Binding-site contacts:
Ligand atom C5 contacts residue VAL106 of chain 1.A at 3.9 Å (hydrophobic).
Ligand atom C3 contacts residue VAL106 of chain 1.A at 3.9 Å (hydrophobic).
Ligand atom C1 contacts residue LEU100 of chain 1.A at 3.9 Å (hydrophobic).
Ligand atom C3 contacts residue LEU100 of chain 1.A at 4.2 Å (hydrophobic).
Ligand atom C6 contacts residue TYR318 of chain 1.A at 3.8 Å (hydrophobic).
Ligand atom CH contacts residue TYR188 of chain 1.A at 3.8 Å (hydrophobic).
Ligand atom CI contacts residue VAL179 of chain 1.A at 3.4 Å (hydrophobic).
Ligand atom S contacts residue LYS101 of chain 1.A at 2.9 Å (salt-bridge).
Ligand atom OA contacts residue TYR188 of chain 1.A at 3.3 Å.
Ligand atom CE contacts residue TRP229 of chain 1.A at 4.0 Å (hydrophobic).
Ligand atom CA contacts residue VAL106 of chain 1.A at 4.0 Å (hydrophobic).
Ligand atom C2 contacts residue LEU100 of chain 1.A at 3.7 Å (hydrophobic).
Ligand atom CL4 contacts residue PHE227 of chain 1.A at 3.2 Å.
Ligand atom C5 contacts residue PRO236 of chain 1.A at 3.8 Å (hydrophobic).
Ligand atom S contacts residue LYS103 of chain 1.A at 3.4 Å.
Ligand atom CE contacts residue TYR188 of chain 1.A at 3.0 Å (hydrophobic).
Ligand atom CH contacts residue VAL179 of chain 1.A at 4.0 Å (hydrophobic).
Ligand atom CG contacts residue LEU100 of chain 1.A at 3.8 Å (hydrophobic).
Ligand atom N contacts residue LYS103 of chain 1.A at 4.0 Å.
Ligand atom CI contacts residue GLU138 of chain 1.B at 3.7 Å.
Ligand atom CL4 contacts residue VAL106 of chain 1.A at 4.1 Å.
Ligand atom N contacts residue LEU100 of chain 1.A at 3.4 Å.
Ligand atom C4 contacts residue VAL106 of chain 1.A at 4.0 Å (hydrophobic).
Ligand atom CH contacts residue TYR181 of chain 1.A at 3.7 Å (hydrophobic).
Ligand atom N contacts residue LYS101 of chain 1.A at 2.5 Å (salt-bridge).
Ligand atom C5 contacts residue TYR318 of chain 1.A at 3.2 Å (hydrophobic).
Ligand atom C5 contacts residue HIS235 of chain 1.A at 4.1 Å.
Ligand atom CD contacts residue LEU100 of chain 1.A at 3.9 Å (hydrophobic).
Ligand atom CC contacts residue TYR188 of chain 1.A at 4.1 Å (hydrophobic).
Ligand atom C6 contacts residue LYS101 of chain 1.A at 3.5 Å.
Ligand atom C contacts residue LEU100 of chain 1.A at 3.8 Å (hydrophobic).
Ligand atom C4 contacts residue TYR318 of chain 1.A at 4.0 Å (hydrophobic).
Ligand atom CD contacts residue TRP229 of chain 1.A at 3.5 Å (hydrophobic).
Ligand atom C6 contacts residue VAL106 of chain 1.A at 4.1 Å (hydrophobic).
Ligand atom CL4 contacts residue LEU234 of chain 1.A at 3.6 Å.
Ligand atom OA contacts residue VAL106 of chain 1.A at 3.5 Å.
Ligand atom C1 contacts residue LYS101 of chain 1.A at 3.4 Å.
Ligand atom C contacts residue LYS103 of chain 1.A at 3.8 Å.
Ligand atom C contacts residue LYS101 of chain 1.A at 3.2 Å.
Ligand atom S contacts residue LEU100 of chain 1.A at 3.9 Å.

This small molecule binds to this protein.
Small molecule (SMILES): CC(C)OC(=O)c1cc(NC(=S)OC(C)C)ccc1Cl

Sequence of chain 1.A:
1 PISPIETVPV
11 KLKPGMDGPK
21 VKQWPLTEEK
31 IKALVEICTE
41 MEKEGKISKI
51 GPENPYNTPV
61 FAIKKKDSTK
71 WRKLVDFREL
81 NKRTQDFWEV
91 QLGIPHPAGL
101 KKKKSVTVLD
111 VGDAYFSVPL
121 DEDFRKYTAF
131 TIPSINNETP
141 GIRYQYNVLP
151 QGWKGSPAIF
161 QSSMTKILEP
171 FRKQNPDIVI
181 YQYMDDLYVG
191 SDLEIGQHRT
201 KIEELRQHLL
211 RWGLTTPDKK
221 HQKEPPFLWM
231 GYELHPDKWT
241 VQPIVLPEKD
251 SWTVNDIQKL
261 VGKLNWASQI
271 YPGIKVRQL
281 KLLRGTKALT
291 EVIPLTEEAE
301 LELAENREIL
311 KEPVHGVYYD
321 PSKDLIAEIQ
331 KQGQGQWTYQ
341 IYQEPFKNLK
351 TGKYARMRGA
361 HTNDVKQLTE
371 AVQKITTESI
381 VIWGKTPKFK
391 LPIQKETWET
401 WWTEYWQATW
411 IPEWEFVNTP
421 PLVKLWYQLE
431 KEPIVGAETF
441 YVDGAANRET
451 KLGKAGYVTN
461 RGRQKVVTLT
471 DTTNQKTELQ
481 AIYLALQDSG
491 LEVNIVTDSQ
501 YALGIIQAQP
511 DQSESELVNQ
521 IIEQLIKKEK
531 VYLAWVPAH

Sequence of chain 1.B:
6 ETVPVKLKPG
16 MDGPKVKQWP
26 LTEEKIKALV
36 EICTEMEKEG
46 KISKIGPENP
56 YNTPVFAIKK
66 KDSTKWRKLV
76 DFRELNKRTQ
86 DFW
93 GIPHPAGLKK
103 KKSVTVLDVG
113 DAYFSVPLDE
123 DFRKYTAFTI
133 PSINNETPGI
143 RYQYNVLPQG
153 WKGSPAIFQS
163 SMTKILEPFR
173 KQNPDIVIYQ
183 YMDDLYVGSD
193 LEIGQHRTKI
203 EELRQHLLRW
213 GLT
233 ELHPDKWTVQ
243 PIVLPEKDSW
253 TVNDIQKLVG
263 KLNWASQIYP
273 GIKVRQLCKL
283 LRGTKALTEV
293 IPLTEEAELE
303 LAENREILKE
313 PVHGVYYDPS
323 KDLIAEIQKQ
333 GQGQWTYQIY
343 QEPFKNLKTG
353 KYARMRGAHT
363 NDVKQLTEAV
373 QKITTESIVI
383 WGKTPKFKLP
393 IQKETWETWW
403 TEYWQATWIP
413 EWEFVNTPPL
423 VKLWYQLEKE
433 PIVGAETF